Binding-site contacts:
Ligand atom OG1 contacts residue GLY85 of chain 1.A at 3.3 Å.
Ligand atom N contacts residue TYR405 of chain 1.A at 3.0 Å (h-bond).
Ligand atom CA contacts residue TYR405 of chain 1.A at 3.5 Å (hydrophobic).
Ligand atom N contacts residue A2G1 of chain 1.H at 3.6 Å.
Ligand atom C contacts residue ARG226 of chain 1.A at 3.4 Å.
Ligand atom O contacts residue TYR405 of chain 1.A at 3.6 Å.
Ligand atom O contacts residue ARG226 of chain 1.A at 3.6 Å (salt-bridge).
Ligand atom CG contacts residue A2G1 of chain 1.H at 3.1 Å.
Ligand atom CA contacts residue ARG226 of chain 1.A at 3.0 Å.
Ligand atom O contacts residue TYR222 of chain 1.A at 2.5 Å (h-bond).
Ligand atom O contacts residue HIS264 of chain 1.A at 3.5 Å (h-bond).
Ligand atom O contacts residue HIS260 of chain 1.A at 3.1 Å (h-bond).
Ligand atom OE1 contacts residue ARG226 of chain 1.A at 3.2 Å (salt-bridge).
Ligand atom O contacts residue GLU278 of chain 1.A at 3.6 Å (salt-bridge).
Ligand atom OG1 contacts residue TYR405 of chain 1.A at 3.3 Å (h-bond).
Ligand atom CG contacts residue GLY228 of chain 1.A at 3.3 Å.
Ligand atom N contacts residue ARG226 of chain 1.A at 2.8 Å (salt-bridge).
Ligand atom OE1 contacts residue HIS264 of chain 1.A at 3.3 Å (h-bond).
Ligand atom N contacts residue TYR222 of chain 1.A at 3.6 Å.
Ligand atom CD contacts residue GLY228 of chain 1.A at 3.4 Å.
Ligand atom OE1 contacts residue ASP227 of chain 1.A at 3.6 Å.
Ligand atom C contacts residue ZN1 of chain 1.Q at 3.2 Å.
Ligand atom NE2 contacts residue ARG226 of chain 1.A at 3.5 Å (salt-bridge).
Ligand atom CG2 contacts residue A2G1 of chain 1.H at 3.2 Å.
Ligand atom CD contacts residue A2G1 of chain 1.H at 3.5 Å.
Ligand atom C contacts residue TYR222 of chain 1.A at 3.4 Å (hydrophobic).
Ligand atom OG1 contacts residue ASP227 of chain 1.A at 2.6 Å (salt-bridge).
Ligand atom O contacts residue ZN1 of chain 1.Q at 2.0 Å.
Ligand atom CB contacts residue A2G1 of chain 1.G at 2.5 Å.
Ligand atom CA contacts residue A2G1 of chain 1.H at 3.7 Å.
Ligand atom OE1 contacts residue GLY228 of chain 1.A at 2.9 Å (h-bond).
Ligand atom OG1 contacts residue A2G1 of chain 1.G at 1.4 Å.
Ligand atom CA contacts residue TYR222 of chain 1.A at 3.1 Å (hydrophobic).
Ligand atom OG1 contacts residue A2G1 of chain 1.H at 1.4 Å.
Ligand atom O contacts residue PHE225 of chain 1.A at 3.4 Å.
Ligand atom O contacts residue ARG226 of chain 1.A at 2.9 Å (salt-bridge).
Ligand atom CB contacts residue A2G1 of chain 1.H at 2.4 Å.
Ligand atom OE1 contacts residue GLN267 of chain 1.A at 3.4 Å (h-bond).
Ligand atom CG contacts residue A2G1 of chain 1.G at 3.7 Å.
Ligand atom CG2 contacts residue A2G1 of chain 1.G at 3.2 Å.

Sequence of chain 1.A:
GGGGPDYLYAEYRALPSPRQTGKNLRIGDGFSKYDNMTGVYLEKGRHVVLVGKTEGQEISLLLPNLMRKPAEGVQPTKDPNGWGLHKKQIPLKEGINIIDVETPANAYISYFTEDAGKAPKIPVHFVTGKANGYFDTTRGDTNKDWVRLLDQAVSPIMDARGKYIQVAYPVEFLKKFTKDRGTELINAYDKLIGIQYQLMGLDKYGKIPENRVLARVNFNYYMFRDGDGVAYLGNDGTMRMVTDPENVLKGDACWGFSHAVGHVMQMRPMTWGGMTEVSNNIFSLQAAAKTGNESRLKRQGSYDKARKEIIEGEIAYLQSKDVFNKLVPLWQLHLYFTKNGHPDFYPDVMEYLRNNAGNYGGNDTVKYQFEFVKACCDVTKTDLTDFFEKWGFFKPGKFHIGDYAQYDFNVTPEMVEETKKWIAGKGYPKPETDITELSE

A protein and the small-molecule ligand that binds it are described below.
Small molecule (SMILES): C[C@H](NC(=O)[C@H](CCC(=O)O)NC(=O)[C@@H](N)[C@@H](C)O)C(=O)N[C@@H](CCC(N)=O)C(=O)N[C@H](C(=O)N[C@H](C(=O)N1CCC[C@H]1C(=O)N1CCC[C@H]1C(N)=O)[C@@H](C)O)[C@@H](C)O